Binding-site contacts:
Ligand atom C7 contacts residue ASN801 of chain 1.C at 3.6 Å.
Ligand atom C6 contacts residue SER803 of chain 1.C at 3.6 Å.
Ligand atom C1 contacts residue SER803 of chain 1.C at 3.7 Å.
Ligand atom C4 contacts residue ASN801 of chain 1.C at 4.2 Å.
Ligand atom O6 contacts residue ASN801 of chain 1.C at 4.5 Å.
Ligand atom C8 contacts residue GLN804 of chain 1.C at 4.1 Å.
Ligand atom O6 contacts residue SER803 of chain 1.C at 4.0 Å.
Ligand atom C5 contacts residue GLN804 of chain 1.C at 4.2 Å.
Ligand atom C1 contacts residue ASN801 of chain 1.C at 1.4 Å.
Ligand atom O7 contacts residue ASN801 of chain 1.C at 3.9 Å.
Ligand atom C5 contacts residue ASN801 of chain 1.C at 3.6 Å.
Ligand atom C2 contacts residue ASN801 of chain 1.C at 2.5 Å.
Ligand atom N2 contacts residue ASN801 of chain 1.C at 3.0 Å (h-bond).
Ligand atom O5 contacts residue ASN801 of chain 1.C at 2.3 Å (h-bond).
Ligand atom C3 contacts residue ASN801 of chain 1.C at 3.8 Å.
Ligand atom O5 contacts residue SER803 of chain 1.C at 3.2 Å (h-bond).
Ligand atom O6 contacts residue GLN804 of chain 1.C at 3.7 Å.
Ligand atom C6 contacts residue GLN804 of chain 1.C at 3.4 Å.
Ligand atom C5 contacts residue SER803 of chain 1.C at 3.3 Å.

The protein below binds the small molecule below.
Small molecule (SMILES): CC(=O)N[C@H]1[C@H](O[C@H]2[C@H](O)[C@@H](NC(C)=O)CO[C@@H]2CO)O[C@H](CO)[C@@H](O)[C@@H]1O

Sequence of chain 1.C:
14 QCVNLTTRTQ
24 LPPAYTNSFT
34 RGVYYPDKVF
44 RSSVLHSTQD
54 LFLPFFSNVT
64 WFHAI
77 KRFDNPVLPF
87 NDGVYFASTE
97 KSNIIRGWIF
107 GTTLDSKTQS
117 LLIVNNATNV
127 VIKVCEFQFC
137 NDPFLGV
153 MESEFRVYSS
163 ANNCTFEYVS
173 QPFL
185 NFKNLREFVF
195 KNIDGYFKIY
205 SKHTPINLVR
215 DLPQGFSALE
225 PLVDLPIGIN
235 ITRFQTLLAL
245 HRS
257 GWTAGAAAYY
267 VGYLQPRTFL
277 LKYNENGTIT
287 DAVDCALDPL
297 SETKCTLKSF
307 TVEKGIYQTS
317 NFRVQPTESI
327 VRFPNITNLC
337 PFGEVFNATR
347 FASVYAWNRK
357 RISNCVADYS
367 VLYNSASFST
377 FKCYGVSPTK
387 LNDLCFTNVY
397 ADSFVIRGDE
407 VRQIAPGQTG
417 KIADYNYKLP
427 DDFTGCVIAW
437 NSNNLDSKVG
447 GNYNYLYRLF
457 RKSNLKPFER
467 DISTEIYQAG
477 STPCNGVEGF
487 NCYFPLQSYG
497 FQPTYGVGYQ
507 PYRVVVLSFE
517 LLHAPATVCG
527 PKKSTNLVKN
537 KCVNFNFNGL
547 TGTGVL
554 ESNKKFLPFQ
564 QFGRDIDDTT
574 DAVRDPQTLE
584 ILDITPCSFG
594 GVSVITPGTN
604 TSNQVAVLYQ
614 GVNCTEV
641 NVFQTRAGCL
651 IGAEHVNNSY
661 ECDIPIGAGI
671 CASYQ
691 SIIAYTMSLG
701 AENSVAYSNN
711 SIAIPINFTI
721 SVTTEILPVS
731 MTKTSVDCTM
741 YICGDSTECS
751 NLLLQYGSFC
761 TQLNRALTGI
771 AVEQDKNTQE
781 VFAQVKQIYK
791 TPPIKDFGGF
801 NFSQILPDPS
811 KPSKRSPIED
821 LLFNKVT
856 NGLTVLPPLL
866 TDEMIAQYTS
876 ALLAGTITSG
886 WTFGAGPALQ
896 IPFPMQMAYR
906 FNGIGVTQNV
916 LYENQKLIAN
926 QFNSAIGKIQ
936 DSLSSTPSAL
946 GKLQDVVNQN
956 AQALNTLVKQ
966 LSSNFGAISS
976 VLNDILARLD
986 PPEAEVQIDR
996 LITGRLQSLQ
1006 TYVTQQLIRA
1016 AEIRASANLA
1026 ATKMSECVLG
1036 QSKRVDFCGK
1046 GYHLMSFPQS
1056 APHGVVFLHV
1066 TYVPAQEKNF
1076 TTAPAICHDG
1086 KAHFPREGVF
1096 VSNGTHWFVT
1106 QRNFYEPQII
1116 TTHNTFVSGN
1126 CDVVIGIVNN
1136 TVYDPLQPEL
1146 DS